The small molecule below binds the protein below.
Small molecule (SMILES): CC(=O)N[C@@H]1[C@@H](O)[C@H](O)[C@@H](CO)O[C@H]1O

Binding-site contacts:
Ligand atom C7 contacts residue ASN159 of chain 1.C at 3.7 Å.
Ligand atom C6 contacts residue TYR176 of chain 1.C at 4.2 Å (hydrophobic).
Ligand atom O5 contacts residue ASN159 of chain 1.C at 2.5 Å (h-bond).
Ligand atom O7 contacts residue ASN159 of chain 1.C at 4.2 Å.
Ligand atom C4 contacts residue ASN159 of chain 1.C at 4.3 Å.
Ligand atom C1 contacts residue ASN159 of chain 1.C at 1.4 Å.
Ligand atom C5 contacts residue ASN159 of chain 1.C at 3.7 Å.
Ligand atom N2 contacts residue ASN159 of chain 1.C at 2.8 Å (h-bond).
Ligand atom N2 contacts residue TYR176 of chain 1.C at 4.2 Å.
Ligand atom O7 contacts residue LEU133 of chain 1.C at 4.3 Å.
Ligand atom O6 contacts residue TYR176 of chain 1.C at 3.5 Å (h-bond).
Ligand atom O5 contacts residue TYR176 of chain 1.C at 4.0 Å.
Ligand atom C1 contacts residue TYR176 of chain 1.C at 3.6 Å (hydrophobic).
Ligand atom C5 contacts residue TYR176 of chain 1.C at 3.6 Å (hydrophobic).
Ligand atom C2 contacts residue ASN159 of chain 1.C at 2.5 Å.
Ligand atom C8 contacts residue ALA177 of chain 1.C at 4.4 Å (hydrophobic).
Ligand atom C3 contacts residue ASN159 of chain 1.C at 3.8 Å.
Ligand atom C8 contacts residue LEU178 of chain 1.C at 4.5 Å (hydrophobic).

Sequence of chain 1.C:
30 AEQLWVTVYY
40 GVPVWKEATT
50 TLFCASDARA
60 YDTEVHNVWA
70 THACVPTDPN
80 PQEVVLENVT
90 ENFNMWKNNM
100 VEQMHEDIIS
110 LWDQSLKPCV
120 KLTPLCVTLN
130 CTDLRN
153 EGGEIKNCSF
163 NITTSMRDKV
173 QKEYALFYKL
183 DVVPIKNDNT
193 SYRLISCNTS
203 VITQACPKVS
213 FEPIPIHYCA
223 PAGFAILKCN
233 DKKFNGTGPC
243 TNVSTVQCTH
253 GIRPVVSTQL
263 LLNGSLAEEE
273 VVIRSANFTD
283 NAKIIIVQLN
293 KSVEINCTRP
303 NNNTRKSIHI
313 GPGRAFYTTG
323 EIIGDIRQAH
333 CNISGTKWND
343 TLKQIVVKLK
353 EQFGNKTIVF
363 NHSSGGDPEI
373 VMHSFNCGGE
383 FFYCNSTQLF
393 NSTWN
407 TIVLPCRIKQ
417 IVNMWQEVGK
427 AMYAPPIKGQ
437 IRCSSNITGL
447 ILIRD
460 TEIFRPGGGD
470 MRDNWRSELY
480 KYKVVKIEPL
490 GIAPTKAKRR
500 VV